Sequence of chain 1.E:
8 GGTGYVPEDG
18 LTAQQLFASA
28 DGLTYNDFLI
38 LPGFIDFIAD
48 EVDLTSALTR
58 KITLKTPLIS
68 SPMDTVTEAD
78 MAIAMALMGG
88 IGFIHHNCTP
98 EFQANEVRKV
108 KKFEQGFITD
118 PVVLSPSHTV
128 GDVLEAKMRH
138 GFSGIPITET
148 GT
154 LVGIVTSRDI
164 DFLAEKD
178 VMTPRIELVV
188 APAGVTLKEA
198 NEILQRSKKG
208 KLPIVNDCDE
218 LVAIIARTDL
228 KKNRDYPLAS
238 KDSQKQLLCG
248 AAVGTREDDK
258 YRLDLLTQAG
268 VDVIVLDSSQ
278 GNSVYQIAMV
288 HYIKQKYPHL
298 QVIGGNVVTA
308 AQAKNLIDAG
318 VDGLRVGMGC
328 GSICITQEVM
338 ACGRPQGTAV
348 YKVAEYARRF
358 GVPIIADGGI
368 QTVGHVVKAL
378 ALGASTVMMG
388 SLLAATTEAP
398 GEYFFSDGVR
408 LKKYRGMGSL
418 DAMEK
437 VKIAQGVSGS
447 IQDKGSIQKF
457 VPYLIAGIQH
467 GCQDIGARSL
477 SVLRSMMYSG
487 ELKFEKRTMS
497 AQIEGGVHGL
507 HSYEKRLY

Binding-site contacts:
Ligand atom O2P contacts residue SER388 of chain 1.E at 2.8 Å (h-bond).
Ligand atom O3P contacts residue SER329 of chain 1.E at 2.2 Å (h-bond).
Ligand atom O3' contacts residue SER68 of chain 1.E at 3.3 Å.
Ligand atom N7 contacts residue MET70 of chain 1.E at 3.7 Å.
Ligand atom N1 contacts residue GLN441 of chain 1.E at 2.7 Å (h-bond).
Ligand atom N3 contacts residue NAD1 of chain 1.BA at 3.4 Å.
Ligand atom C2 contacts residue NAD1 of chain 1.BA at 3.5 Å.
Ligand atom O1P contacts residue GLY366 of chain 1.E at 2.7 Å (h-bond).
Ligand atom C5' contacts residue TYR411 of chain 1.E at 3.5 Å (hydrophobic).
Ligand atom O3' contacts residue MET385 of chain 1.E at 3.5 Å (h-bond).
Ligand atom O5' contacts residue GLY365 of chain 1.E at 3.7 Å.
Ligand atom O5' contacts residue GLY387 of chain 1.E at 3.6 Å.
Ligand atom N1 contacts residue GLY442 of chain 1.E at 3.6 Å.
Ligand atom O3P contacts residue TYR411 of chain 1.E at 3.2 Å (h-bond).
Ligand atom N7 contacts residue MET414 of chain 1.E at 3.2 Å (h-bond).
Ligand atom C2 contacts residue GLN441 of chain 1.E at 3.1 Å.
Ligand atom O2' contacts residue ASP364 of chain 1.E at 2.5 Å (salt-bridge).
Ligand atom C6 contacts residue MET414 of chain 1.E at 3.6 Å (hydrophobic).
Ligand atom O6 contacts residue MET414 of chain 1.E at 2.8 Å (h-bond).
Ligand atom O6 contacts residue GLY413 of chain 1.E at 2.9 Å.
Ligand atom C4 contacts residue ILE330 of chain 1.E at 3.6 Å (hydrophobic).
Ligand atom O2P contacts residue GLY387 of chain 1.E at 3.1 Å (h-bond).
Ligand atom N3 contacts residue CYS331 of chain 1.E at 3.5 Å.
Ligand atom O2' contacts residue ARG322 of chain 1.E at 3.2 Å (salt-bridge).
Ligand atom O1P contacts residue GLY328 of chain 1.E at 3.3 Å.
Ligand atom C2' contacts residue ASP364 of chain 1.E at 3.5 Å.
Ligand atom C3' contacts residue ASP364 of chain 1.E at 3.2 Å.
Ligand atom C5 contacts residue ILE330 of chain 1.E at 3.5 Å (hydrophobic).
Ligand atom C4' contacts residue ASP364 of chain 1.E at 3.5 Å.
Ligand atom P contacts residue SER329 of chain 1.E at 3.4 Å.
Ligand atom C8 contacts residue MET70 of chain 1.E at 3.5 Å (hydrophobic).
Ligand atom C2' contacts residue ARG322 of chain 1.E at 3.5 Å.
Ligand atom O6 contacts residue GLY415 of chain 1.E at 2.3 Å (h-bond).
Ligand atom O3' contacts residue ASP364 of chain 1.E at 2.2 Å (salt-bridge).
Ligand atom O1P contacts residue SER329 of chain 1.E at 3.2 Å (h-bond).
Ligand atom N1 contacts residue NAD1 of chain 1.BA at 3.6 Å.
Ligand atom C4 contacts residue NAD1 of chain 1.BA at 3.5 Å.
Ligand atom O1P contacts residue GLY365 of chain 1.E at 3.4 Å.
Ligand atom C2 contacts residue CYS331 of chain 1.E at 3.2 Å (hydrophobic).
Ligand atom C6 contacts residue GLY415 of chain 1.E at 3.3 Å.

This small molecule binds to this protein.
Small molecule (SMILES): O=c1[nH]cnc2c1ncn2[C@@H]1O[C@H](COP(=O)(O)O)[C@@H](O)[C@H]1O